Sequence of chain 1.D:
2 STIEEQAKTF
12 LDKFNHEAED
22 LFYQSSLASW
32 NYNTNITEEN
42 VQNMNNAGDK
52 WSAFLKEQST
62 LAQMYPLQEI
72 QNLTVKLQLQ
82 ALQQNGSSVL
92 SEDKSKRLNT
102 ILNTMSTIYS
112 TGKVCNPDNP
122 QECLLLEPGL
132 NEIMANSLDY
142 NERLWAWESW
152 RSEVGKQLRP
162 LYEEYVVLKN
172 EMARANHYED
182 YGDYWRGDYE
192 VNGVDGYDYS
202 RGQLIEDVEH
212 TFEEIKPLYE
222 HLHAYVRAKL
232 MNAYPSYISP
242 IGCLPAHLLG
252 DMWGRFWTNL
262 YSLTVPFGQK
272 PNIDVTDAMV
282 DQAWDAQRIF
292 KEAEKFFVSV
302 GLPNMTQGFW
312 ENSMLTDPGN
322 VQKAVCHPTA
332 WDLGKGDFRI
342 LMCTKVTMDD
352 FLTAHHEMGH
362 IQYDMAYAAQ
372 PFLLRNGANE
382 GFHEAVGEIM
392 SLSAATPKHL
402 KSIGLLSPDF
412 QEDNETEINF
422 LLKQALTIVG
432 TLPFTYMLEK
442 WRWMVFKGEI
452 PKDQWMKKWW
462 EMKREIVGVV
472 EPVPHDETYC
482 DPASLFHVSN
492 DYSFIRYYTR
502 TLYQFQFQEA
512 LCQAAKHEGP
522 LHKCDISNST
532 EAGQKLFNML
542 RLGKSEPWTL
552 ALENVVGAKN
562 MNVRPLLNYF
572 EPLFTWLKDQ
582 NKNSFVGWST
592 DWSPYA

The protein below binds the small molecule below.
Small molecule (SMILES): CC(=O)N[C@@H]1[C@@H](O)[C@H](O)[C@@H](CO)O[C@H]1O

Binding-site contacts:
Ligand atom N2 contacts residue ASN305 of chain 1.D at 2.9 Å (h-bond).
Ligand atom C8 contacts residue MET306 of chain 1.D at 3.4 Å (hydrophobic).
Ligand atom N2 contacts residue MET306 of chain 1.D at 3.9 Å.
Ligand atom C7 contacts residue ASN305 of chain 1.D at 3.9 Å.
Ligand atom C3 contacts residue ASN305 of chain 1.D at 3.8 Å.
Ligand atom O5 contacts residue ASN305 of chain 1.D at 2.4 Å (h-bond).
Ligand atom C4 contacts residue ASN305 of chain 1.D at 4.2 Å.
Ligand atom O7 contacts residue ASN305 of chain 1.D at 4.3 Å.
Ligand atom C8 contacts residue TRP311 of chain 1.D at 4.0 Å (hydrophobic).
Ligand atom C8 contacts residue THR307 of chain 1.D at 4.2 Å.
Ligand atom C2 contacts residue ASN305 of chain 1.D at 2.5 Å.
Ligand atom C1 contacts residue ASN305 of chain 1.D at 1.4 Å.
Ligand atom C8 contacts residue GLN308 of chain 1.D at 4.1 Å.
Ligand atom C7 contacts residue MET306 of chain 1.D at 4.0 Å (hydrophobic).
Ligand atom C5 contacts residue ASN305 of chain 1.D at 3.7 Å.